Sequence of chain 1.C:
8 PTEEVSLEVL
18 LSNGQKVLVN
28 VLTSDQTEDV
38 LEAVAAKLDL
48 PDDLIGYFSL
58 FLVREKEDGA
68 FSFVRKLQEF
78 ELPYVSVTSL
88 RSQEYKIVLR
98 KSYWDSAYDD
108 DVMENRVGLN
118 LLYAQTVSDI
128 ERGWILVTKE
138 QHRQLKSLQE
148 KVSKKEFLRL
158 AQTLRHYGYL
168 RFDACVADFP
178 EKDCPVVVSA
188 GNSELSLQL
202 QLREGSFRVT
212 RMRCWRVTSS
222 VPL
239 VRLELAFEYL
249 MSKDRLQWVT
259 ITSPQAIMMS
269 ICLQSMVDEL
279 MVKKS

A protein and the small-molecule ligand that binds it are described below.
Small molecule (SMILES): CC[C@H](C)[C@H](NC(=O)[C@H](CS)NC(=O)[C@@H](N)[C@@H](C)O)C(=O)N[C@@H](Cc1ccc(O)cc1)C(=O)N[C@@H](CC(N)=O)C(=O)N1CCC[C@H]1C(=O)N[C@@H](CC(C)C)C(=O)N[C@@H](Cc1ccccc1)C(=O)NCC=O

Binding-site contacts:
Ligand atom CD1 contacts residue LEU278 of chain 1.C at 3.4 Å (hydrophobic).
Ligand atom CD1 contacts residue GLN272 of chain 1.C at 3.1 Å.
Ligand atom CB contacts residue ARG217 of chain 1.C at 3.5 Å.
Ligand atom CE1 contacts residue ARG214 of chain 1.C at 3.1 Å.
Ligand atom C contacts residue ARG214 of chain 1.C at 3.6 Å.
Ligand atom OH contacts residue ARG214 of chain 1.C at 3.6 Å (salt-bridge).
Ligand atom CD1 contacts residue TRP216 of chain 1.C at 3.4 Å (hydrophobic).
Ligand atom CA contacts residue THR211 of chain 1.C at 3.4 Å.
Ligand atom C contacts residue THR211 of chain 1.C at 3.7 Å.
Ligand atom CA contacts residue CYS215 of chain 1.C at 3.6 Å (hydrophobic).
Ligand atom CB contacts residue TRP216 of chain 1.C at 3.7 Å (hydrophobic).
Ligand atom C contacts residue TRP216 of chain 1.C at 3.7 Å (hydrophobic).
Ligand atom ND2 contacts residue MET213 of chain 1.C at 2.8 Å (h-bond).
Ligand atom SG contacts residue CYS215 of chain 1.C at 3.5 Å (h-bond).
Ligand atom N contacts residue TRP216 of chain 1.C at 3.3 Å (h-bond).
Ligand atom CD1 contacts residue ARG214 of chain 1.C at 3.6 Å.
Ligand atom CB contacts residue TRP216 of chain 1.C at 3.4 Å (hydrophobic).
Ligand atom O contacts residue CYS215 of chain 1.C at 3.1 Å.
Ligand atom CB contacts residue MET213 of chain 1.C at 3.0 Å (hydrophobic).
Ligand atom CB contacts residue MET213 of chain 1.C at 3.8 Å (hydrophobic).
Ligand atom C contacts residue CYS215 of chain 1.C at 3.7 Å (hydrophobic).
Ligand atom CB contacts residue ARG214 of chain 1.C at 3.3 Å.
Ligand atom CA contacts residue TRP216 of chain 1.C at 3.5 Å (hydrophobic).
Ligand atom CD1 contacts residue ARG214 of chain 1.C at 3.5 Å.
Ligand atom CG contacts residue MET213 of chain 1.C at 3.3 Å (hydrophobic).
Ligand atom CE1 contacts residue ARG212 of chain 1.C at 3.6 Å.
Ligand atom CB contacts residue CYS215 of chain 1.C at 3.7 Å (hydrophobic).
Ligand atom CG contacts residue MET279 of chain 1.C at 3.5 Å (hydrophobic).
Ligand atom CE1 contacts residue LEU248 of chain 1.C at 3.8 Å (hydrophobic).
Ligand atom CD1 contacts residue MET213 of chain 1.C at 3.5 Å (hydrophobic).
Ligand atom CD1 contacts residue CYS215 of chain 1.C at 3.6 Å (hydrophobic).
Ligand atom CA contacts residue ARG214 of chain 1.C at 3.5 Å.
Ligand atom CA contacts residue ARG214 of chain 1.C at 3.5 Å.
Ligand atom ND2 contacts residue VAL210 of chain 1.C at 2.8 Å (h-bond).
Ligand atom CD1 contacts residue VAL275 of chain 1.C at 3.5 Å (hydrophobic).
Ligand atom CD1 contacts residue THR211 of chain 1.C at 3.6 Å.
Ligand atom N contacts residue ARG214 of chain 1.C at 2.7 Å (salt-bridge).
Ligand atom CD2 contacts residue MET279 of chain 1.C at 3.5 Å (hydrophobic).
Ligand atom N contacts residue THR211 of chain 1.C at 3.0 Å (h-bond).
Ligand atom O contacts residue TRP216 of chain 1.C at 3.4 Å (h-bond).